Binding-site contacts:
Ligand atom C8 contacts residue PHE9 of chain 1.F at 3.5 Å (hydrophobic).
Ligand atom C1 contacts residue VAL20 of chain 1.F at 3.9 Å (hydrophobic).
Ligand atom C3 contacts residue ARG21 of chain 1.F at 3.4 Å.
Ligand atom C8 contacts residue ARG21 of chain 1.F at 3.7 Å.
Ligand atom C3 contacts residue VAL20 of chain 1.F at 4.2 Å (hydrophobic).
Ligand atom C8 contacts residue THR4 of chain 1.F at 3.8 Å.
Ligand atom C7 contacts residue VAL20 of chain 1.F at 3.4 Å (hydrophobic).
Ligand atom O7 contacts residue ASN15 of chain 1.F at 3.5 Å (h-bond).
Ligand atom C4 contacts residue ASN15 of chain 1.F at 4.3 Å.
Ligand atom C1 contacts residue ARG21 of chain 1.F at 4.0 Å.
Ligand atom C7 contacts residue ASN15 of chain 1.F at 3.4 Å.
Ligand atom O4 contacts residue ARG21 of chain 1.F at 3.6 Å (salt-bridge).
Ligand atom O6 contacts residue ASN15 of chain 1.F at 4.1 Å.
Ligand atom C8 contacts residue VAL20 of chain 1.F at 3.3 Å (hydrophobic).
Ligand atom C2 contacts residue VAL20 of chain 1.F at 3.7 Å (hydrophobic).
Ligand atom C2 contacts residue ASN15 of chain 1.F at 2.5 Å.
Ligand atom O7 contacts residue THR4 of chain 1.F at 3.4 Å.
Ligand atom C2 contacts residue ARG21 of chain 1.F at 4.0 Å.
Ligand atom C3 contacts residue ASN15 of chain 1.F at 3.9 Å.
Ligand atom C5 contacts residue GLY18 of chain 1.F at 4.5 Å.
Ligand atom C1 contacts residue ASN15 of chain 1.F at 1.4 Å.
Ligand atom C5 contacts residue ARG21 of chain 1.F at 4.3 Å.
Ligand atom O3 contacts residue ARG21 of chain 1.F at 4.2 Å.
Ligand atom N2 contacts residue ARG21 of chain 1.F at 3.9 Å.
Ligand atom C7 contacts residue THR4 of chain 1.F at 3.8 Å.
Ligand atom O5 contacts residue ASN15 of chain 1.F at 2.4 Å (h-bond).
Ligand atom N2 contacts residue ASN15 of chain 1.F at 3.0 Å (h-bond).
Ligand atom C5 contacts residue ASN15 of chain 1.F at 3.6 Å.
Ligand atom C8 contacts residue SER22 of chain 1.F at 4.0 Å.
Ligand atom O7 contacts residue GLU5 of chain 1.F at 4.5 Å.
Ligand atom C4 contacts residue ARG21 of chain 1.F at 4.2 Å.
Ligand atom N2 contacts residue VAL20 of chain 1.F at 2.8 Å (h-bond).

A protein and the small-molecule ligand that binds it are described below.
Small molecule (SMILES): CC(=O)N[C@H]1[C@H](O[C@H]2[C@H](O)[C@@H](NC(C)=O)CO[C@@H]2CO)O[C@H](CO)[C@@H](O)[C@@H]1O

Sequence of chain 1.F:
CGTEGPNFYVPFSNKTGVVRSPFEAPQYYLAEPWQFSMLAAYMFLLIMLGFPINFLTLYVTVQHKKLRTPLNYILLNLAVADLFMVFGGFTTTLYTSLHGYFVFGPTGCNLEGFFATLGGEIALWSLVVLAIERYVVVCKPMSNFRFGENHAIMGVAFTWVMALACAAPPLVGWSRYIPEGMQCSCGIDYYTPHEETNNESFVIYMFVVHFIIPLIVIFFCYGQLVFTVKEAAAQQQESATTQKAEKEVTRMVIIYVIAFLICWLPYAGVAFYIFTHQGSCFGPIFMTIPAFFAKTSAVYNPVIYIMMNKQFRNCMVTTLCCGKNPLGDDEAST